Sequence of chain 1.A:
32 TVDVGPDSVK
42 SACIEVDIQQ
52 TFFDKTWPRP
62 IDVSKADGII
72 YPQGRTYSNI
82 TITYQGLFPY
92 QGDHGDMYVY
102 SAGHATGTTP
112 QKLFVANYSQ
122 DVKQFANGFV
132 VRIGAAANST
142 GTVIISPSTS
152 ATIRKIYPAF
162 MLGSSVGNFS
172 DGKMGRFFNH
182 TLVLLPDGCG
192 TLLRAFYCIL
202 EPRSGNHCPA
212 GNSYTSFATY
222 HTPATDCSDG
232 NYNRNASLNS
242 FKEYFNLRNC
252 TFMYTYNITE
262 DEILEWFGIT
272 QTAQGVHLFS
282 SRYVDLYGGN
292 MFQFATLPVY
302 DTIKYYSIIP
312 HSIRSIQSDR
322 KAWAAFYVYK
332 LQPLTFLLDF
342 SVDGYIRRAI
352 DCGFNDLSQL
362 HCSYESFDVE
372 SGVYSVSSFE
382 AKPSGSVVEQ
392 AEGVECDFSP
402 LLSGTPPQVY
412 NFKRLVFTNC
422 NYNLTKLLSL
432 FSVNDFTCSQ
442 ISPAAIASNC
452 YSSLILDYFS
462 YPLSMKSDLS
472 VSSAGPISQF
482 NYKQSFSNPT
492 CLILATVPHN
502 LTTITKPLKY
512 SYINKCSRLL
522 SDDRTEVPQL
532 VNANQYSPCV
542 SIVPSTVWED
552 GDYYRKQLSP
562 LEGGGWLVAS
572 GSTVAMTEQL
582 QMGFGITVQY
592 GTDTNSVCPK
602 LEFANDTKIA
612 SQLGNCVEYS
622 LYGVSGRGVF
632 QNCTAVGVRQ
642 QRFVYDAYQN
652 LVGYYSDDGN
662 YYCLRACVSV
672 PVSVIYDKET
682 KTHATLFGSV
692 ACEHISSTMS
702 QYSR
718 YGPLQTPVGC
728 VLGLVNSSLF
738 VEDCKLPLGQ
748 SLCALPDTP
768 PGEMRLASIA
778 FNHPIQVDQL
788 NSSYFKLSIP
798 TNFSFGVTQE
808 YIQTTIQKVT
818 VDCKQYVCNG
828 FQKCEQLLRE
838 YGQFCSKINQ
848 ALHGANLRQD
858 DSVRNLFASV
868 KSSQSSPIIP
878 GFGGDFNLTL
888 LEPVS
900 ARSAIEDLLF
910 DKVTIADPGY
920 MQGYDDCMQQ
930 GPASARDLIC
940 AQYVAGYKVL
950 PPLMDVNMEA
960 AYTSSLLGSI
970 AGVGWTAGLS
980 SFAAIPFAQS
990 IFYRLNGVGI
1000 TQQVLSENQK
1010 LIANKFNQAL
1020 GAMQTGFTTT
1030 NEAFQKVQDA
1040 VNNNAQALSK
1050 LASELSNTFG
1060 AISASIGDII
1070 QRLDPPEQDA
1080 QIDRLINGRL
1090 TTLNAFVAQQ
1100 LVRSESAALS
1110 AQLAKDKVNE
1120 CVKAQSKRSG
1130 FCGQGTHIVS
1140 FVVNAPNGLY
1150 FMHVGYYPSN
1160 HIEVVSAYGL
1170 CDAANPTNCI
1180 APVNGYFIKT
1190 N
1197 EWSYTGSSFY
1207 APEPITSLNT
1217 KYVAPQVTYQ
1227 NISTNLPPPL

Binding-site contacts:
Ligand atom N2 contacts residue ASN250 of chain 1.A at 2.8 Å (h-bond).
Ligand atom C3 contacts residue ASN250 of chain 1.A at 3.6 Å.
Ligand atom C1 contacts residue ASN250 of chain 1.A at 1.4 Å.
Ligand atom O5 contacts residue ASN250 of chain 1.A at 2.4 Å (h-bond).
Ligand atom C4 contacts residue ASN250 of chain 1.A at 4.1 Å.
Ligand atom O7 contacts residue ASN250 of chain 1.A at 3.8 Å.
Ligand atom C7 contacts residue ASN250 of chain 1.A at 3.5 Å.
Ligand atom C5 contacts residue ASN250 of chain 1.A at 3.7 Å.
Ligand atom C2 contacts residue ASN250 of chain 1.A at 2.3 Å.

This protein binds this small molecule.
Small molecule (SMILES): CC(=O)N[C@@H]1[C@@H](O)[C@H](O)[C@@H](CO)O[C@H]1O